The protein below binds the small molecule below.
Small molecule (SMILES): Cc1cn([C@H]2C[C@H](O[P](=O)(O)OC[C@H]3O[C@@H](n4ccc(N)nc4=O)C[C@@H]3O[P](=O)(O)OC[C@H]3O[C@@H](n4cnc5c(=O)nc(N)[nH]c54)C[C@@H]3O[P](=O)(O)OC[C@H]3O[C@@H](n4cnc5c(=O)nc(N)[nH]c54)C[C@@H]3O)[C@@H](CO[P](=O)(O)O[C@H]3C[C@H](n4cnc5c(=O)nc(N)[nH]c54)O[C@@H]3COP(=O)(O)O)O2)c(=O)[nH]c1=O

Binding-site contacts:
Ligand atom OP1 contacts residue PRO63 of chain 1.E at 3.7 Å.
Ligand atom OP2 contacts residue LYS68 of chain 1.E at 3.2 Å.
Ligand atom OP1 contacts residue GLY64 of chain 1.E at 2.8 Å (h-bond).
Ligand atom C8 contacts residue MG1 of chain 1.Y at 3.2 Å.
Ligand atom P contacts residue LYS68 of chain 1.E at 3.7 Å.
Ligand atom N7 contacts residue LYS35 of chain 1.E at 3.5 Å.
Ligand atom C8 contacts residue LYS35 of chain 1.E at 3.5 Å.
Ligand atom P contacts residue NA1 of chain 1.T at 3.5 Å.
Ligand atom OP1 contacts residue NA1 of chain 1.T at 2.5 Å (h-bond).
Ligand atom OP2 contacts residue THR67 of chain 1.E at 3.8 Å.
Ligand atom OP2 contacts residue NA1 of chain 1.T at 3.6 Å.
Ligand atom O4' contacts residue ALA38 of chain 1.E at 3.8 Å.
Ligand atom N7 contacts residue MG1 of chain 1.Y at 2.2 Å.
Ligand atom C5' contacts residue GLY64 of chain 1.E at 3.4 Å.
Ligand atom OP1 contacts residue LYS68 of chain 1.E at 2.7 Å (salt-bridge).
Ligand atom O5' contacts residue LYS35 of chain 1.E at 3.5 Å.
Ligand atom OP2 contacts residue LYS68 of chain 1.E at 3.3 Å.
Ligand atom O3' contacts residue VAL65 of chain 1.E at 3.6 Å.
Ligand atom OP1 contacts residue VAL65 of chain 1.E at 3.6 Å.
Ligand atom P contacts residue GLY66 of chain 1.E at 3.6 Å.
Ligand atom OP1 contacts residue ILE69 of chain 1.E at 2.7 Å (h-bond).
Ligand atom O3' contacts residue GLY64 of chain 1.E at 3.4 Å.
Ligand atom P contacts residue LYS68 of chain 1.E at 3.8 Å.
Ligand atom C4' contacts residue GLY64 of chain 1.E at 3.4 Å.
Ligand atom OP1 contacts residue THR67 of chain 1.E at 3.6 Å.
Ligand atom OP1 contacts residue LYS68 of chain 1.E at 3.3 Å (salt-bridge).
Ligand atom C5 contacts residue MG1 of chain 1.Y at 3.2 Å.
Ligand atom N3 contacts residue ALA38 of chain 1.E at 3.5 Å.
Ligand atom P contacts residue LYS35 of chain 1.E at 3.9 Å.
Ligand atom C3' contacts residue GLY66 of chain 1.E at 3.7 Å.
Ligand atom C6 contacts residue MG1 of chain 1.Y at 3.6 Å.
Ligand atom O6 contacts residue MG1 of chain 1.Y at 3.4 Å.
Ligand atom OP1 contacts residue GLY66 of chain 1.E at 3.0 Å (h-bond).
Ligand atom O3' contacts residue ILE69 of chain 1.E at 3.6 Å.
Ligand atom P contacts residue GLY64 of chain 1.E at 3.8 Å.
Ligand atom P contacts residue ILE69 of chain 1.E at 3.8 Å.
Ligand atom C5' contacts residue GLY66 of chain 1.E at 3.3 Å.
Ligand atom OP3 contacts residue LYS35 of chain 1.E at 2.8 Å (salt-bridge).
Ligand atom O5' contacts residue GLY66 of chain 1.E at 3.3 Å.
Ligand atom C5' contacts residue TYR39 of chain 1.E at 3.2 Å (hydrophobic).

Sequence of chain 1.E:
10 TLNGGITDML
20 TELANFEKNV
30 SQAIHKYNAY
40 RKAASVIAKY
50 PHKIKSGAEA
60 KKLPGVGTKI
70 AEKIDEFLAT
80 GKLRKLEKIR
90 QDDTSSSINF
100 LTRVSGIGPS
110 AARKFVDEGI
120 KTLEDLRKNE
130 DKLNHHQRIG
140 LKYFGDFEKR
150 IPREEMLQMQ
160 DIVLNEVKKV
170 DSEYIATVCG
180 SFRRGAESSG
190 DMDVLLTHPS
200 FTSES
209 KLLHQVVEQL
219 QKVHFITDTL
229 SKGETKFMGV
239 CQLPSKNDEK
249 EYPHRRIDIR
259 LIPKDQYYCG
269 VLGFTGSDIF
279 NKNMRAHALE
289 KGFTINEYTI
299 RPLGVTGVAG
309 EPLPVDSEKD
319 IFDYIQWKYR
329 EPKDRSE